Binding-site contacts:
Ligand atom C1 contacts residue ASN332 of chain 1.C at 1.4 Å.
Ligand atom O5 contacts residue NAG2 of chain 1.IA at 4.3 Å.
Ligand atom C4 contacts residue ASN332 of chain 1.C at 4.2 Å.
Ligand atom O4 contacts residue NAG2 of chain 1.IA at 3.9 Å.
Ligand atom C5 contacts residue NAG2 of chain 1.IA at 3.2 Å.
Ligand atom C5 contacts residue NAG1 of chain 1.IA at 4.4 Å.
Ligand atom O5 contacts residue ASN332 of chain 1.C at 2.4 Å (h-bond).
Ligand atom C4 contacts residue NAG1 of chain 1.IA at 4.0 Å.
Ligand atom C5 contacts residue ASN332 of chain 1.C at 3.7 Å.
Ligand atom C4 contacts residue NAG2 of chain 1.IA at 4.2 Å.
Ligand atom C2 contacts residue NAG2 of chain 1.IA at 4.3 Å.
Ligand atom O3 contacts residue NAG1 of chain 1.IA at 4.3 Å.
Ligand atom C3 contacts residue ASN332 of chain 1.C at 3.8 Å.
Ligand atom O6 contacts residue NAG2 of chain 1.IA at 4.0 Å.
Ligand atom C2 contacts residue NAG1 of chain 1.IA at 3.8 Å.
Ligand atom O5 contacts residue NAG1 of chain 1.IA at 3.9 Å.
Ligand atom C7 contacts residue ASN332 of chain 1.C at 4.0 Å.
Ligand atom O6 contacts residue NAG2 of chain 1.IA at 4.0 Å.
Ligand atom N2 contacts residue SER333 of chain 1.C at 4.3 Å.
Ligand atom O2 contacts residue NAG2 of chain 1.IA at 4.2 Å.
Ligand atom C8 contacts residue THR341 of chain 1.C at 3.4 Å.
Ligand atom C2 contacts residue ASN332 of chain 1.C at 2.4 Å.
Ligand atom O6 contacts residue NAG1 of chain 1.IA at 3.7 Å.
Ligand atom O7 contacts residue NAG1 of chain 1.IA at 4.1 Å.
Ligand atom N2 contacts residue ASN332 of chain 1.C at 2.8 Å (h-bond).
Ligand atom C1 contacts residue NAG1 of chain 1.IA at 4.1 Å.
Ligand atom C6 contacts residue NAG1 of chain 1.IA at 4.4 Å.
Ligand atom C6 contacts residue NAG2 of chain 1.IA at 3.2 Å.

This protein binds this small molecule.
Small molecule (SMILES): CC(=O)N[C@H]1[C@H](O[C@H]2[C@H](O)[C@@H](NC(C)=O)CO[C@@H]2CO)O[C@H](CO)[C@@H](O[C@@H]2O[C@H](CO[C@H]3O[C@H](CO)[C@@H](O)[C@H](O[C@H]4O[C@H](CO)[C@@H](O)[C@H](O)[C@@H]4O)[C@@H]3O)[C@@H](O)[C@H](O[C@H]3O[C@H](CO)[C@@H](O)[C@H](O)[C@@H]3O)[C@@H]2O)[C@@H]1O

Sequence of chain 1.C:
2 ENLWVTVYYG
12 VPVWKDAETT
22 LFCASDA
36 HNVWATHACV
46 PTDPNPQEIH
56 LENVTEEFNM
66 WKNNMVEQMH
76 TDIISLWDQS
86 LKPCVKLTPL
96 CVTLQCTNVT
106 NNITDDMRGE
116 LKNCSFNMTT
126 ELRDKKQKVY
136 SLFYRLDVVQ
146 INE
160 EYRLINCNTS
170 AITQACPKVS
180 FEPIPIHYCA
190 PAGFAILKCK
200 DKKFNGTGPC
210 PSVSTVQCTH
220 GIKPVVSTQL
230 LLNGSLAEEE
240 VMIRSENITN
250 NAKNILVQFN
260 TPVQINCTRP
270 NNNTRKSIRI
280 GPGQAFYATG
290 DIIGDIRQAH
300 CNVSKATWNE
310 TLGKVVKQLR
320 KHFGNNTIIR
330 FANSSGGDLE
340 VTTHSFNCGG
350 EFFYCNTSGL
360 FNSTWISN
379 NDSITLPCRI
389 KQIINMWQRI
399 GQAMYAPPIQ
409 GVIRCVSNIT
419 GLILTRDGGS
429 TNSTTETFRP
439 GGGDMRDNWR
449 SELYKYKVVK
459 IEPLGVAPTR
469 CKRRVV